This small molecule binds to this protein.
Small molecule (SMILES): NCC(=O)O

Sequence of chain 2.A:
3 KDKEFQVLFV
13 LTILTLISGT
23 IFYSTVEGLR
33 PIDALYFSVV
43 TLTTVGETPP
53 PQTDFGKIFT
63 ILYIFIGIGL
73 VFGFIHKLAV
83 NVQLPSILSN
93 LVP

Binding-site contacts:
Ligand atom O contacts residue HIS78 of chain 2.A at 4.3 Å.
Ligand atom CA contacts residue HIS78 of chain 2.A at 3.5 Å.
Ligand atom C contacts residue HIS78 of chain 2.A at 4.1 Å.
Ligand atom N contacts residue HIS78 of chain 2.A at 3.2 Å (h-bond).